Binding-site contacts:
Ligand atom C1 contacts residue LYS186 of chain 47.A at 3.9 Å.
Ligand atom O6 contacts residue ASN93 of chain 47.A at 3.0 Å (h-bond).
Ligand atom O1B contacts residue SER89 of chain 47.A at 3.1 Å (h-bond).
Ligand atom O4 contacts residue ASN80 of chain 47.A at 4.3 Å.
Ligand atom C11 contacts residue ASP85 of chain 47.B at 4.0 Å.
Ligand atom C3 contacts residue GLY78 of chain 47.A at 4.0 Å.
Ligand atom C4 contacts residue GLY78 of chain 47.A at 3.4 Å.
Ligand atom C1 contacts residue TYR72 of chain 47.A at 4.1 Å (hydrophobic).
Ligand atom O8 contacts residue TYR72 of chain 47.A at 4.3 Å.
Ligand atom C5 contacts residue ASN93 of chain 47.A at 3.6 Å.
Ligand atom O1B contacts residue ARG77 of chain 47.A at 2.9 Å (salt-bridge).
Ligand atom O1A contacts residue TYR72 of chain 47.A at 3.5 Å.
Ligand atom C5 contacts residue TYR72 of chain 47.A at 3.9 Å (hydrophobic).
Ligand atom C3 contacts residue HIS298 of chain 47.A at 3.6 Å.
Ligand atom C4 contacts residue HIS298 of chain 47.A at 3.2 Å.
Ligand atom O4 contacts residue VAL296 of chain 47.A at 3.9 Å.
Ligand atom C2 contacts residue GLY78 of chain 47.A at 3.9 Å.
Ligand atom O1A contacts residue GLY78 of chain 47.A at 3.2 Å (h-bond).
Ligand atom O4 contacts residue GLY78 of chain 47.A at 3.1 Å.
Ligand atom C4 contacts residue ASN93 of chain 47.A at 4.2 Å.
Ligand atom O4 contacts residue ILE79 of chain 47.A at 4.0 Å.
Ligand atom O1B contacts residue TYR72 of chain 47.A at 4.1 Å.
Ligand atom C1 contacts residue ARG77 of chain 47.A at 3.6 Å.
Ligand atom C4 contacts residue TYR72 of chain 47.A at 3.8 Å (hydrophobic).
Ligand atom O1A contacts residue HIS298 of chain 47.A at 3.9 Å.
Ligand atom O1A contacts residue ARG77 of chain 47.A at 3.2 Å (salt-bridge).
Ligand atom C3 contacts residue GLY78 of chain 47.A at 3.6 Å.
Ligand atom O3 contacts residue GLY78 of chain 47.A at 3.3 Å.
Ligand atom O10 contacts residue THR291 of chain 47.A at 4.3 Å.
Ligand atom C6 contacts residue TYR72 of chain 47.A at 4.0 Å (hydrophobic).
Ligand atom C1 contacts residue GLY78 of chain 47.A at 3.7 Å.
Ligand atom O1A contacts residue SER89 of chain 47.A at 3.1 Å (h-bond).
Ligand atom O1A contacts residue LYS186 of chain 47.A at 2.8 Å (salt-bridge).
Ligand atom C1 contacts residue SER89 of chain 47.A at 3.5 Å.
Ligand atom O8 contacts residue ARG77 of chain 47.A at 3.2 Å (salt-bridge).
Ligand atom O4 contacts residue THR291 of chain 47.A at 3.5 Å.
Ligand atom N5 contacts residue TYR72 of chain 47.A at 3.4 Å (h-bond).
Ligand atom C3 contacts residue VAL296 of chain 47.A at 3.7 Å (hydrophobic).
Ligand atom O4 contacts residue HIS298 of chain 47.A at 2.7 Å (h-bond).
Ligand atom C6 contacts residue ASN93 of chain 47.A at 3.0 Å.

Sequence of chain 47.A:
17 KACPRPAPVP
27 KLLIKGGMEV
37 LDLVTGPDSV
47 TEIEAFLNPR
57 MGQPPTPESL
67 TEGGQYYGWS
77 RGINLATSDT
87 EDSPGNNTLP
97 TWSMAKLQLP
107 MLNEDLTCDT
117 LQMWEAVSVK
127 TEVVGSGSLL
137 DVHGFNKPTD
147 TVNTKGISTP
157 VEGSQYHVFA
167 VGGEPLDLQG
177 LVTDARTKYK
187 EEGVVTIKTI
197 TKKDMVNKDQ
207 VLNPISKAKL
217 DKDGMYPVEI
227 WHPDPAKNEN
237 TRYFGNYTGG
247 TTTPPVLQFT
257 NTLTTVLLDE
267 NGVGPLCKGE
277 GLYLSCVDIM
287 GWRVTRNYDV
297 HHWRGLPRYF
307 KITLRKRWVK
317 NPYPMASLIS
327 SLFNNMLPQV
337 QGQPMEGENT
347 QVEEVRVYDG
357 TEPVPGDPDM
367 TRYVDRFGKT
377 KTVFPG

A protein and the small-molecule ligand that binds it are described below.
Small molecule (SMILES): CC(=O)N[C@@H]1[C@@H](O[C@@H]2O[C@H](CO)[C@H](O)[C@H](O[C@]3(C(=O)O)C[C@H](O)[C@@H](NC(C)=O)[C@H]([C@H](O)[C@H](O)CO)O3)[C@H]2O)[C@H](O)[C@@H](CO[C@]2(C(=O)O)C[C@H](O)[C@@H](NC(C)=O)[C@H]([C@H](O)[C@H](O)CO)O2)O[C@H]1O

Sequence of chain 47.B:
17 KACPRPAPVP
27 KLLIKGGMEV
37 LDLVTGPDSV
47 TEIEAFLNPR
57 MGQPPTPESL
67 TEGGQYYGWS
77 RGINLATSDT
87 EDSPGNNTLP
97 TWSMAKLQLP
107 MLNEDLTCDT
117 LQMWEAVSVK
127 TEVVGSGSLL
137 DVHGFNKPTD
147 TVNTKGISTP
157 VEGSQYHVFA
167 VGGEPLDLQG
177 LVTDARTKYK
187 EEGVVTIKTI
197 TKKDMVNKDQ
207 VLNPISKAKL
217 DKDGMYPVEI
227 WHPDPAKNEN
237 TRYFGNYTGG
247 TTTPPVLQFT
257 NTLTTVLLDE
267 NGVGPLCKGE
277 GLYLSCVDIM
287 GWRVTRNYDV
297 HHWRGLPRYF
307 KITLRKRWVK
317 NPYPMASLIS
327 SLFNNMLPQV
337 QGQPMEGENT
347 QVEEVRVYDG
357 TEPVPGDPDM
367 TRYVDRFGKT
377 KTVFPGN